Binding-site contacts:
Ligand atom C22 contacts residue HIS269 of chain 1.A at 3.8 Å.
Ligand atom C13 contacts residue GLN106 of chain 1.A at 3.4 Å.
Ligand atom C27 contacts residue CYS105 of chain 1.A at 3.5 Å (hydrophobic).
Ligand atom C22 contacts residue TYR293 of chain 1.A at 3.5 Å (hydrophobic).
Ligand atom C25 contacts residue ILE161 of chain 1.A at 3.6 Å (hydrophobic).
Ligand atom C18 contacts residue PHE183 of chain 1.A at 3.4 Å (hydrophobic).
Ligand atom C28 contacts residue ILE101 of chain 1.A at 3.8 Å (hydrophobic).
Ligand atom O3 contacts residue HIS269 of chain 1.A at 2.9 Å (h-bond).
Ligand atom C22 contacts residue SER109 of chain 1.A at 3.5 Å.
Ligand atom C12 contacts residue PHE102 of chain 1.A at 3.3 Å (hydrophobic).
Ligand atom O2 contacts residue SER109 of chain 1.A at 2.7 Å (h-bond).
Ligand atom O contacts residue LEU150 of chain 1.A at 3.7 Å.
Ligand atom C21 contacts residue CYS105 of chain 1.A at 3.7 Å (hydrophobic).
Ligand atom O2 contacts residue HIS143 of chain 1.A at 2.6 Å (h-bond).
Ligand atom C11 contacts residue PHE102 of chain 1.A at 3.4 Å (hydrophobic).
Ligand atom C7 contacts residue SER109 of chain 1.A at 3.6 Å.
Ligand atom C15 contacts residue CYS105 of chain 1.A at 3.6 Å (hydrophobic).
Ligand atom C29 contacts residue CYS105 of chain 1.A at 3.6 Å (hydrophobic).
Ligand atom O contacts residue CYS105 of chain 1.A at 3.5 Å (h-bond).
Ligand atom O3 contacts residue HIS143 of chain 1.A at 3.6 Å.
Ligand atom C contacts residue MET184 of chain 1.A at 3.5 Å (hydrophobic).
Ligand atom C17 contacts residue PHE183 of chain 1.A at 3.3 Å (hydrophobic).
Ligand atom C28 contacts residue CYS105 of chain 1.A at 3.6 Å (hydrophobic).
Ligand atom C8 contacts residue SER109 of chain 1.A at 3.4 Å.
Ligand atom C4 contacts residue CYS105 of chain 1.A at 3.6 Å (hydrophobic).
Ligand atom C22 contacts residue HIS143 of chain 1.A at 3.4 Å.
Ligand atom N1 contacts residue HIS269 of chain 1.A at 3.2 Å (h-bond).
Ligand atom C28 contacts residue MET168 of chain 1.A at 3.7 Å (hydrophobic).
Ligand atom O1 contacts residue HIS269 of chain 1.A at 3.3 Å.
Ligand atom C3 contacts residue CYS105 of chain 1.A at 3.2 Å (hydrophobic).
Ligand atom O1 contacts residue CYS105 of chain 1.A at 3.6 Å.
Ligand atom O2 contacts residue TYR293 of chain 1.A at 3.6 Å.
Ligand atom C24 contacts residue CYS105 of chain 1.A at 3.5 Å (hydrophobic).
Ligand atom N2 contacts residue ILE161 of chain 1.A at 3.5 Å.
Ligand atom C27 contacts residue GLY104 of chain 1.A at 3.5 Å.
Ligand atom C19 contacts residue PHE180 of chain 1.A at 3.6 Å (hydrophobic).
Ligand atom C29 contacts residue MET168 of chain 1.A at 3.7 Å (hydrophobic).
Ligand atom C12 contacts residue GLN106 of chain 1.A at 3.5 Å.
Ligand atom N contacts residue ILE161 of chain 1.A at 3.8 Å.
Ligand atom O3 contacts residue TYR293 of chain 1.A at 2.7 Å (h-bond).

Sequence of chain 1.A:
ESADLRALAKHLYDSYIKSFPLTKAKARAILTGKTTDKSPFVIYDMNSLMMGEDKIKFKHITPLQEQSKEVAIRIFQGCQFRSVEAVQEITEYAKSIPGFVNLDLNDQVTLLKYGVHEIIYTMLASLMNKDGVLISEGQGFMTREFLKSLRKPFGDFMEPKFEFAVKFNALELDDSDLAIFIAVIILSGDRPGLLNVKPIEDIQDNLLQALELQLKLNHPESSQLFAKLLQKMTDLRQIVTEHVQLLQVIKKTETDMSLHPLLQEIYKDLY

The protein below binds the small molecule below.
Small molecule (SMILES): CN(CCOc1ccc(C[C@H](Nc2ccccc2C(=O)c2ccccc2)C(=O)O)cc1)c1ccccn1